Binding-site contacts:
Ligand atom C6 contacts residue ALA73 of chain 1.A at 4.1 Å (hydrophobic).
Ligand atom C5 contacts residue PHE330 of chain 1.A at 3.7 Å (hydrophobic).
Ligand atom C2 contacts residue VAL60 of chain 1.A at 4.3 Å (hydrophobic).
Ligand atom C1' contacts residue TYR125 of chain 1.A at 4.2 Å (hydrophobic).
Ligand atom C1 contacts residue VAL60 of chain 1.A at 4.3 Å (hydrophobic).
Ligand atom O1' contacts residue GLU124 of chain 1.A at 3.8 Å.
Ligand atom C5 contacts residue VAL60 of chain 1.A at 3.8 Å (hydrophobic).
Ligand atom C1 contacts residue ALA73 of chain 1.A at 3.7 Å (hydrophobic).
Ligand atom O1' contacts residue VAL126 of chain 1.A at 2.9 Å (h-bond).
Ligand atom N1' contacts residue VAL107 of chain 1.A at 3.9 Å.
Ligand atom C5 contacts residue LEU52 of chain 1.A at 4.2 Å (hydrophobic).
Ligand atom N3 contacts residue THR186 of chain 1.A at 3.1 Å (h-bond).
Ligand atom C6 contacts residue VAL60 of chain 1.A at 4.1 Å (hydrophobic).
Ligand atom C6 contacts residue PHE330 of chain 1.A at 3.8 Å (hydrophobic).
Ligand atom C1' contacts residue VAL126 of chain 1.A at 3.9 Å (hydrophobic).
Ligand atom C2 contacts residue THR186 of chain 1.A at 3.4 Å.
Ligand atom N1' contacts residue ALA73 of chain 1.A at 3.6 Å.
Ligand atom N1' contacts residue MET123 of chain 1.A at 3.8 Å.
Ligand atom O1' contacts residue TYR125 of chain 1.A at 3.3 Å.
Ligand atom C1' contacts residue ALA73 of chain 1.A at 3.4 Å (hydrophobic).
Ligand atom O1' contacts residue LEU176 of chain 1.A at 3.7 Å.
Ligand atom O1' contacts residue ALA73 of chain 1.A at 3.6 Å.
Ligand atom N3 contacts residue VAL60 of chain 1.A at 4.1 Å.
Ligand atom C1 contacts residue LEU176 of chain 1.A at 3.5 Å (hydrophobic).
Ligand atom C3 contacts residue THR186 of chain 1.A at 3.6 Å.
Ligand atom C1' contacts residue LEU176 of chain 1.A at 3.4 Å (hydrophobic).
Ligand atom C4 contacts residue VAL60 of chain 1.A at 3.8 Å (hydrophobic).
Ligand atom C3 contacts residue VAL60 of chain 1.A at 4.1 Å (hydrophobic).
Ligand atom N3 contacts residue MET123 of chain 1.A at 4.1 Å.
Ligand atom C1' contacts residue GLU124 of chain 1.A at 3.7 Å.
Ligand atom C2 contacts residue MET123 of chain 1.A at 3.6 Å (hydrophobic).
Ligand atom C3 contacts residue MET123 of chain 1.A at 4.0 Å (hydrophobic).
Ligand atom C1 contacts residue MET123 of chain 1.A at 4.3 Å (hydrophobic).
Ligand atom N1' contacts residue VAL126 of chain 1.A at 4.2 Å.
Ligand atom N1' contacts residue LEU176 of chain 1.A at 3.7 Å.
Ligand atom N1' contacts residue GLU124 of chain 1.A at 2.9 Å (salt-bridge).
Ligand atom C2 contacts residue LEU176 of chain 1.A at 3.8 Å (hydrophobic).
Ligand atom C6 contacts residue LEU52 of chain 1.A at 4.1 Å (hydrophobic).
Ligand atom N1' contacts residue TYR125 of chain 1.A at 4.3 Å.
Ligand atom C6 contacts residue LEU176 of chain 1.A at 4.2 Å (hydrophobic).

Sequence of chain 1.A:
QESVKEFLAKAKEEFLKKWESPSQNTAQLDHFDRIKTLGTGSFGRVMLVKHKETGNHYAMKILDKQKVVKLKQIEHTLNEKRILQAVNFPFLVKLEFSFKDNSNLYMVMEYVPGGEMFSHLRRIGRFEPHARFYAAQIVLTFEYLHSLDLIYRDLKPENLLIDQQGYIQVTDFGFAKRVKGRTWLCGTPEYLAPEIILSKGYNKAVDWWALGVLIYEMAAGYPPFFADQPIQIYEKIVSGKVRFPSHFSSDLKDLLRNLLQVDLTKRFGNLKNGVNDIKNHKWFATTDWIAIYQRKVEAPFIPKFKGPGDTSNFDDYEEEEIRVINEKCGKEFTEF

This protein binds this small molecule.
Small molecule (SMILES): NC(=O)c1cccc(N)c1